Binding-site contacts:
Ligand atom O3 contacts residue ASP259 of chain 1.A at 2.6 Å (salt-bridge).
Ligand atom O7 contacts residue GLY260 of chain 1.A at 3.4 Å (h-bond).
Ligand atom C6 contacts residue ASP259 of chain 1.A at 3.8 Å.
Ligand atom C5 contacts residue ASN745 of chain 1.A at 3.9 Å.
Ligand atom C3 contacts residue HIS290 of chain 1.A at 3.7 Å.
Ligand atom C1 contacts residue ASN745 of chain 1.A at 4.0 Å.
Ligand atom O3 contacts residue GLY260 of chain 1.A at 4.0 Å.
Ligand atom C2 contacts residue GLN261 of chain 1.A at 4.0 Å.
Ligand atom C8 contacts residue GLN288 of chain 1.A at 3.6 Å.
Ligand atom C8 contacts residue HIS290 of chain 1.A at 3.8 Å.
Ligand atom O7 contacts residue GLY257 of chain 1.A at 4.1 Å.
Ligand atom C7 contacts residue HIS290 of chain 1.A at 3.9 Å.
Ligand atom O7 contacts residue PRO258 of chain 1.A at 3.4 Å (h-bond).
Ligand atom C1 contacts residue HIS290 of chain 1.A at 4.1 Å.
Ligand atom O6 contacts residue GLY260 of chain 1.A at 3.6 Å.
Ligand atom C8 contacts residue GLN261 of chain 1.A at 3.7 Å.
Ligand atom C3 contacts residue ASN292 of chain 1.A at 3.8 Å.
Ligand atom O7 contacts residue ASN292 of chain 1.A at 3.3 Å (h-bond).
Ligand atom C2 contacts residue ASN292 of chain 1.A at 2.4 Å.
Ligand atom O6 contacts residue ASN745 of chain 1.A at 4.1 Å.
Ligand atom O7 contacts residue ASP259 of chain 1.A at 3.7 Å.
Ligand atom C8 contacts residue PRO258 of chain 1.A at 3.3 Å (hydrophobic).
Ligand atom C7 contacts residue PRO258 of chain 1.A at 3.6 Å (hydrophobic).
Ligand atom C7 contacts residue ASN292 of chain 1.A at 3.3 Å.
Ligand atom N2 contacts residue HIS290 of chain 1.A at 3.0 Å (h-bond).
Ligand atom C7 contacts residue GLN261 of chain 1.A at 3.8 Å.
Ligand atom O5 contacts residue ASN292 of chain 1.A at 2.4 Å (h-bond).
Ligand atom C2 contacts residue GLY260 of chain 1.A at 4.1 Å.
Ligand atom O6 contacts residue ASP259 of chain 1.A at 3.5 Å (salt-bridge).
Ligand atom O5 contacts residue GLN261 of chain 1.A at 3.8 Å.
Ligand atom C6 contacts residue ASN745 of chain 1.A at 3.7 Å.
Ligand atom C1 contacts residue GLN261 of chain 1.A at 3.9 Å.
Ligand atom O5 contacts residue ASP259 of chain 1.A at 3.7 Å.
Ligand atom C2 contacts residue HIS290 of chain 1.A at 3.7 Å.
Ligand atom C3 contacts residue ASP259 of chain 1.A at 3.9 Å.
Ligand atom C1 contacts residue ASN292 of chain 1.A at 1.4 Å.
Ligand atom C5 contacts residue ASN292 of chain 1.A at 3.7 Å.
Ligand atom O5 contacts residue ASN745 of chain 1.A at 3.2 Å.
Ligand atom N2 contacts residue ASN292 of chain 1.A at 2.8 Å (h-bond).
Ligand atom O7 contacts residue GLN261 of chain 1.A at 2.9 Å (h-bond).

This small molecule binds to this protein.
Small molecule (SMILES): CC(=O)N[C@H]1[C@H](O[C@H]2[C@H](O)[C@@H](NC(C)=O)CO[C@@H]2CO)O[C@H](CO)[C@@H](O)[C@@H]1O

Sequence of chain 1.A:
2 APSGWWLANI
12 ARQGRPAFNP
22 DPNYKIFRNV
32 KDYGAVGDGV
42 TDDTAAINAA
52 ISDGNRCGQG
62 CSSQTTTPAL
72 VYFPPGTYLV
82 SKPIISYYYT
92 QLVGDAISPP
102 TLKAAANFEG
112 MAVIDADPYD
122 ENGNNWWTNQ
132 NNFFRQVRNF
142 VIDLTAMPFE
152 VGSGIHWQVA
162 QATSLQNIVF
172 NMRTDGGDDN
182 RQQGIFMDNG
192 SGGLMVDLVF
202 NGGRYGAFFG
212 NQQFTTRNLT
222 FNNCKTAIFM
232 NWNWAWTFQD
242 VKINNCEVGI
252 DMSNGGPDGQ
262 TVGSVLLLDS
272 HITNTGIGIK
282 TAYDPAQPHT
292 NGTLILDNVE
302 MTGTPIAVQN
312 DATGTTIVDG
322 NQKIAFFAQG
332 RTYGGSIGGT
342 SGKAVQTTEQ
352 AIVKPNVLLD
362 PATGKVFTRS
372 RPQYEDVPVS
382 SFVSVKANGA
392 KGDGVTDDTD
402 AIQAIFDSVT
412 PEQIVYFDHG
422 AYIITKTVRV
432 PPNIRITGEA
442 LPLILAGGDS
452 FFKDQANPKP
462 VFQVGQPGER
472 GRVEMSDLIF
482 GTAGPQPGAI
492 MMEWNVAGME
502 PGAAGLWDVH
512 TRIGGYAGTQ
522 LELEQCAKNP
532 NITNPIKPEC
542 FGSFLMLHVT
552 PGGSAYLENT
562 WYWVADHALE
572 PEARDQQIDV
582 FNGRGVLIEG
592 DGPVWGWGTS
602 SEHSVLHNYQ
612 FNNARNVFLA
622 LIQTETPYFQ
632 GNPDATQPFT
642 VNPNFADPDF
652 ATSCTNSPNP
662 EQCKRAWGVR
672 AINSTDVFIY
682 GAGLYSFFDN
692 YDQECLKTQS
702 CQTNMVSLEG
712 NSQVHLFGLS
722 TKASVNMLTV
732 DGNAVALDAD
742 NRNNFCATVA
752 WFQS